This protein binds this small molecule.
Small molecule (SMILES): COC(=O)Nc1cccc2c(Oc3ncccc3-c3ccnc(N[C@H]4CCCNC4)n3)c(C)ccc12

Binding-site contacts:
Ligand atom C2 contacts residue SER164 of chain 1.A at 3.5 Å.
Ligand atom C17 contacts residue CYS99 of chain 1.A at 3.8 Å (hydrophobic).
Ligand atom N18 contacts residue CYS99 of chain 1.A at 3.1 Å (h-bond).
Ligand atom C32 contacts residue LYS53 of chain 1.A at 3.8 Å.
Ligand atom C19 contacts residue CYS99 of chain 1.A at 3.4 Å (hydrophobic).
Ligand atom C17 contacts residue GLU97 of chain 1.A at 3.9 Å.
Ligand atom N18 contacts residue ALA51 of chain 1.A at 4.0 Å.
Ligand atom C28 contacts residue GLU105 of chain 1.A at 3.8 Å.
Ligand atom N27 contacts residue GLU105 of chain 1.A at 2.9 Å (salt-bridge).
Ligand atom C30 contacts residue ILE96 of chain 1.A at 3.4 Å (hydrophobic).
Ligand atom C24 contacts residue ALA100 of chain 1.A at 3.2 Å (hydrophobic).
Ligand atom C24 contacts residue CYS99 of chain 1.A at 3.5 Å (hydrophobic).
Ligand atom C37 contacts residue VAL67 of chain 1.A at 3.7 Å (hydrophobic).
Ligand atom C3 contacts residue ASP165 of chain 1.A at 3.4 Å.
Ligand atom O36 contacts residue GLU66 of chain 1.A at 3.5 Å (salt-bridge).
Ligand atom C1 contacts residue SER164 of chain 1.A at 3.4 Å.
Ligand atom C16 contacts residue ALA51 of chain 1.A at 3.4 Å (hydrophobic).
Ligand atom C5 contacts residue LYS53 of chain 1.A at 3.5 Å.
Ligand atom O35 contacts residue ILE94 of chain 1.A at 3.4 Å.
Ligand atom C13 contacts residue VAL40 of chain 1.A at 3.8 Å (hydrophobic).
Ligand atom N21 contacts residue CYS99 of chain 1.A at 2.6 Å (h-bond).
Ligand atom C22 contacts residue CYS99 of chain 1.A at 3.6 Å (hydrophobic).
Ligand atom C31 contacts residue ILE96 of chain 1.A at 3.4 Å (hydrophobic).
Ligand atom C26 contacts residue GLU105 of chain 1.A at 3.1 Å.
Ligand atom C37 contacts residue ALA63 of chain 1.A at 3.7 Å (hydrophobic).
Ligand atom C1 contacts residue LEU149 of chain 1.A at 4.0 Å (hydrophobic).
Ligand atom C6 contacts residue LYS53 of chain 1.A at 4.0 Å.
Ligand atom C4 contacts residue SER164 of chain 1.A at 3.9 Å.
Ligand atom C3 contacts residue SER164 of chain 1.A at 3.2 Å.
Ligand atom N18 contacts residue LEU98 of chain 1.A at 4.0 Å.
Ligand atom C4 contacts residue LYS53 of chain 1.A at 3.7 Å.
Ligand atom C4 contacts residue ASP165 of chain 1.A at 3.5 Å.
Ligand atom C17 contacts residue ALA51 of chain 1.A at 3.3 Å (hydrophobic).
Ligand atom C12 contacts residue GLY32 of chain 1.A at 4.0 Å.
Ligand atom C25 contacts residue ALA100 of chain 1.A at 3.9 Å (hydrophobic).
Ligand atom C12 contacts residue VAL40 of chain 1.A at 4.0 Å (hydrophobic).
Ligand atom C1 contacts residue HIS146 of chain 1.A at 3.7 Å.
Ligand atom N33 contacts residue GLU66 of chain 1.A at 3.7 Å.
Ligand atom C37 contacts residue ILE94 of chain 1.A at 4.0 Å (hydrophobic).
Ligand atom O35 contacts residue LYS53 of chain 1.A at 3.7 Å.

Sequence of chain 1.A:
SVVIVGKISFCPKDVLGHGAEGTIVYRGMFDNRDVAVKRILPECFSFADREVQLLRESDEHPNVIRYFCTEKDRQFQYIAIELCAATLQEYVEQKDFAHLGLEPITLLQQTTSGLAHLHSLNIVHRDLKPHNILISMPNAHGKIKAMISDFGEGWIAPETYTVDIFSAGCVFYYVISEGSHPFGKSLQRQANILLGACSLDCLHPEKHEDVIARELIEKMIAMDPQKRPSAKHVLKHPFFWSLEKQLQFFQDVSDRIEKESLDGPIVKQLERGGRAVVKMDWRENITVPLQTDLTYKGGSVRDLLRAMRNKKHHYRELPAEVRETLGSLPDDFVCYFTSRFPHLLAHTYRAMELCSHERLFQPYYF